Binding-site contacts:
Ligand atom C2 contacts residue ASN374 of chain 1.B at 2.5 Å.
Ligand atom C3 contacts residue ASN374 of chain 1.B at 3.8 Å.
Ligand atom C8 contacts residue PHE373 of chain 1.B at 4.2 Å (hydrophobic).
Ligand atom O5 contacts residue ASN374 of chain 1.B at 2.3 Å (h-bond).
Ligand atom N2 contacts residue ASN374 of chain 1.B at 3.0 Å (h-bond).
Ligand atom C4 contacts residue ASN374 of chain 1.B at 4.2 Å.
Ligand atom C7 contacts residue PHE369 of chain 1.B at 4.5 Å (hydrophobic).
Ligand atom C5 contacts residue ASN374 of chain 1.B at 3.6 Å.
Ligand atom C8 contacts residue PHE369 of chain 1.B at 3.3 Å (hydrophobic).
Ligand atom C7 contacts residue ASN374 of chain 1.B at 3.7 Å.
Ligand atom C1 contacts residue ASN374 of chain 1.B at 1.4 Å.
Ligand atom C8 contacts residue GLY370 of chain 1.B at 4.2 Å.
Ligand atom N2 contacts residue GLY370 of chain 1.B at 4.3 Å.
Ligand atom O7 contacts residue ASN374 of chain 1.B at 3.9 Å.

The small molecule below binds the protein below.
Small molecule (SMILES): CC(=O)N[C@@H]1[C@@H](O)[C@H](O)[C@@H](CO)O[C@H]1O

Sequence of chain 1.B:
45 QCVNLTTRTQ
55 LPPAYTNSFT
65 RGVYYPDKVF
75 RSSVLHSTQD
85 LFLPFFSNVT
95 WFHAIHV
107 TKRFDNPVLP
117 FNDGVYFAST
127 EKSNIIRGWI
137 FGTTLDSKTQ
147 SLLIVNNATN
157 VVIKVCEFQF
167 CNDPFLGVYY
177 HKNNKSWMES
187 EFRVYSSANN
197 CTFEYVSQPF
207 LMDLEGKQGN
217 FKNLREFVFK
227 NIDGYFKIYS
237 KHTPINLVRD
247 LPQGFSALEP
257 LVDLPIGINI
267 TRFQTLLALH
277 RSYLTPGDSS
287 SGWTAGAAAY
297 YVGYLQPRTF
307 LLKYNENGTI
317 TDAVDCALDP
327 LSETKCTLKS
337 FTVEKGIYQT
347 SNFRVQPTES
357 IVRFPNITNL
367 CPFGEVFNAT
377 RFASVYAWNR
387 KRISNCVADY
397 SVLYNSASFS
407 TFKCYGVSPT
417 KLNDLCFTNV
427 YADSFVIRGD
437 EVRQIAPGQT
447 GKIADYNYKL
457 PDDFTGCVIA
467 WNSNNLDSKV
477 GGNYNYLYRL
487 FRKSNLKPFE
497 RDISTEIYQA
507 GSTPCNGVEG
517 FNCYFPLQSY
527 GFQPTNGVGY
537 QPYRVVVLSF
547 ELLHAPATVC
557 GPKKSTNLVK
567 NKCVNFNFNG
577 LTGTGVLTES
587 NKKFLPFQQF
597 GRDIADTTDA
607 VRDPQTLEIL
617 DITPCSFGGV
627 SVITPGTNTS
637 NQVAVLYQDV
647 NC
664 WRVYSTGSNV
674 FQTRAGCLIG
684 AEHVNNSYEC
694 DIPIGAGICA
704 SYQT